Sequence of chain 1.C:
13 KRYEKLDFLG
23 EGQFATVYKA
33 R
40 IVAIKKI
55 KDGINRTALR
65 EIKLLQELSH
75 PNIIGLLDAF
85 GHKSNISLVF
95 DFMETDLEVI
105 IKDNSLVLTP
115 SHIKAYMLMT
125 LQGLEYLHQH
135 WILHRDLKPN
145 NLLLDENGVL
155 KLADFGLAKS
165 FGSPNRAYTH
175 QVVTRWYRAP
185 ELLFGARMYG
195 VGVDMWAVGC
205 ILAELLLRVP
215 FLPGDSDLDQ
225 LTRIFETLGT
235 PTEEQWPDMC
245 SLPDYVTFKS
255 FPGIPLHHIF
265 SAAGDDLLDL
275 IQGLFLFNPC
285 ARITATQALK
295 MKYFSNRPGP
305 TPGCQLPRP

A small-molecule ligand and the protein it binds are described below.
Small molecule (SMILES): CC(C)c1cnn2c(NCc3ccccc3)cc(N[C@@H](CO)[C@H](O)CO)nc12

Binding-site contacts:
Ligand atom C17 contacts residue GLU98 of chain 1.C at 3.0 Å.
Ligand atom O22 contacts residue ALA157 of chain 1.C at 3.8 Å.
Ligand atom N2 contacts residue LEU147 of chain 1.C at 3.5 Å.
Ligand atom C21 contacts residue ASN144 of chain 1.C at 3.7 Å.
Ligand atom N6 contacts residue LEU147 of chain 1.C at 3.8 Å.
Ligand atom C11 contacts residue GLU98 of chain 1.C at 3.9 Å.
Ligand atom O24 contacts residue VAL29 of chain 1.C at 3.4 Å.
Ligand atom C17 contacts residue LEU21 of chain 1.C at 3.9 Å (hydrophobic).
Ligand atom N1 contacts residue LEU147 of chain 1.C at 3.8 Å.
Ligand atom O24 contacts residue LEU21 of chain 1.C at 3.9 Å.
Ligand atom C20 contacts residue ASN145 of chain 1.C at 3.8 Å.
Ligand atom C21 contacts residue ASN145 of chain 1.C at 3.4 Å.
Ligand atom C15 contacts residue LEU21 of chain 1.C at 3.7 Å (hydrophobic).
Ligand atom C9 contacts residue ASP95 of chain 1.C at 3.3 Å.
Ligand atom C3 contacts residue LEU21 of chain 1.C at 3.8 Å (hydrophobic).
Ligand atom C8 contacts residue ALA42 of chain 1.C at 3.7 Å (hydrophobic).
Ligand atom C11 contacts residue THR99 of chain 1.C at 3.5 Å.
Ligand atom C9 contacts residue MET97 of chain 1.C at 3.6 Å (hydrophobic).
Ligand atom C11 contacts residue MET97 of chain 1.C at 3.2 Å (hydrophobic).
Ligand atom C16 contacts residue LEU21 of chain 1.C at 3.5 Å (hydrophobic).
Ligand atom C27 contacts residue PHE94 of chain 1.C at 3.8 Å (hydrophobic).
Ligand atom C13 contacts residue ASP100 of chain 1.C at 3.6 Å.
Ligand atom C12 contacts residue GLU98 of chain 1.C at 3.7 Å.
Ligand atom C28 contacts residue VAL29 of chain 1.C at 3.6 Å (hydrophobic).
Ligand atom N1 contacts residue MET97 of chain 1.C at 3.1 Å (h-bond).
Ligand atom O24 contacts residue GLY22 of chain 1.C at 3.1 Å.
Ligand atom C26 contacts residue PHE94 of chain 1.C at 3.6 Å (hydrophobic).
Ligand atom C16 contacts residue GLU98 of chain 1.C at 3.7 Å.
Ligand atom C23 contacts residue VAL29 of chain 1.C at 3.8 Å (hydrophobic).
Ligand atom C4 contacts residue LEU147 of chain 1.C at 3.9 Å (hydrophobic).
Ligand atom O25 contacts residue ASN145 of chain 1.C at 3.7 Å.
Ligand atom C8 contacts residue LEU147 of chain 1.C at 3.7 Å (hydrophobic).
Ligand atom O25 contacts residue ASP158 of chain 1.C at 3.2 Å (salt-bridge).
Ligand atom C28 contacts residue PHE94 of chain 1.C at 3.6 Å (hydrophobic).
Ligand atom C3 contacts residue MET97 of chain 1.C at 3.8 Å (hydrophobic).
Ligand atom C7 contacts residue LEU147 of chain 1.C at 3.4 Å (hydrophobic).
Ligand atom N10 contacts residue MET97 of chain 1.C at 2.7 Å (h-bond).
Ligand atom C9 contacts residue ALA42 of chain 1.C at 3.4 Å (hydrophobic).
Ligand atom C17 contacts residue MET97 of chain 1.C at 3.7 Å (hydrophobic).
Ligand atom N10 contacts residue LEU21 of chain 1.C at 3.9 Å.